Binding-site contacts:
Ligand atom O7 contacts residue GLU117 of chain 19.D at 4.3 Å.
Ligand atom C5 contacts residue ASN259 of chain 19.E at 3.6 Å.
Ligand atom O6 contacts residue LYS115 of chain 19.D at 3.5 Å (salt-bridge).
Ligand atom C3 contacts residue ASN259 of chain 19.E at 3.7 Å.
Ligand atom O6 contacts residue ASN259 of chain 19.E at 4.4 Å.
Ligand atom C4 contacts residue ASN259 of chain 19.E at 4.1 Å.
Ligand atom C2 contacts residue ASN259 of chain 19.E at 2.4 Å.
Ligand atom N2 contacts residue ASN259 of chain 19.E at 3.0 Å (h-bond).
Ligand atom O7 contacts residue LYS181 of chain 19.D at 4.3 Å.
Ligand atom C8 contacts residue ASN259 of chain 19.E at 4.4 Å.
Ligand atom C7 contacts residue ASN259 of chain 19.E at 3.1 Å.
Ligand atom C6 contacts residue THR116 of chain 19.D at 4.5 Å.
Ligand atom O5 contacts residue THR116 of chain 19.D at 3.8 Å.
Ligand atom C6 contacts residue LYS115 of chain 19.D at 4.3 Å.
Ligand atom O6 contacts residue THR116 of chain 19.D at 3.2 Å (h-bond).
Ligand atom O7 contacts residue ASN259 of chain 19.E at 2.7 Å (h-bond).
Ligand atom C1 contacts residue ASN259 of chain 19.E at 1.4 Å.
Ligand atom O5 contacts residue ASN259 of chain 19.E at 2.3 Å (h-bond).

Sequence of chain 19.D:
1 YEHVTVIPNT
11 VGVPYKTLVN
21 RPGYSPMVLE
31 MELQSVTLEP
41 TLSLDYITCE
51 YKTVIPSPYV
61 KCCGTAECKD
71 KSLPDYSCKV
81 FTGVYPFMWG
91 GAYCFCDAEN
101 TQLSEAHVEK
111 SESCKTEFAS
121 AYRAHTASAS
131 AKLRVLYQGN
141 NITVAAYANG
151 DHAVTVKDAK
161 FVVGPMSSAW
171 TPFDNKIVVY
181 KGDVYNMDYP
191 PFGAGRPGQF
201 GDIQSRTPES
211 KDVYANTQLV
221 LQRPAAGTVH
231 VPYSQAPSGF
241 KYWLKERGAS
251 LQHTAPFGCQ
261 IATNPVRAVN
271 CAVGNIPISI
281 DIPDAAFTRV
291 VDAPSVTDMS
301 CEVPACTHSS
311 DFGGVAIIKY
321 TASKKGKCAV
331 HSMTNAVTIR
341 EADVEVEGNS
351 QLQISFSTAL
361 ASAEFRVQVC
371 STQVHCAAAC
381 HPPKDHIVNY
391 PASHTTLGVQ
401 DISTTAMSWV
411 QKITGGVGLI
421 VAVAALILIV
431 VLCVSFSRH

Sequence of chain 19.E:
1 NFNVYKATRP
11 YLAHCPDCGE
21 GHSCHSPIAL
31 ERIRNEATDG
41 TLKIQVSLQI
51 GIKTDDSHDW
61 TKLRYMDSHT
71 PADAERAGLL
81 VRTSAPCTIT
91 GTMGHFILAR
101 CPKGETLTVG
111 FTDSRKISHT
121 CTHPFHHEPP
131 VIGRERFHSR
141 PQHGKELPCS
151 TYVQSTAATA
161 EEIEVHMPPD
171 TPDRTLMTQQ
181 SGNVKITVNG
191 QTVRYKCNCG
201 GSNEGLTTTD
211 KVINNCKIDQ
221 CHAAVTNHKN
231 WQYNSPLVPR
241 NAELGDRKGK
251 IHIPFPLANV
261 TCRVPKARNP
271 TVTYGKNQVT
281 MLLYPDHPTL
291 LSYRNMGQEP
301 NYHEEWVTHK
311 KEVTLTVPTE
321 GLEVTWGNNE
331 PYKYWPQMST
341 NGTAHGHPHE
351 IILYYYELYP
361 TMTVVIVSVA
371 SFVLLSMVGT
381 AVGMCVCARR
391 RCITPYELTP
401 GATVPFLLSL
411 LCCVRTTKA

A protein and the small-molecule ligand that binds it are described below.
Small molecule (SMILES): CC(=O)N[C@@H]1[C@@H](O)[C@H](O)[C@@H](CO)O[C@H]1O